This small molecule binds to this protein.
Small molecule (SMILES): CC(=O)N[C@@H]1[C@@H](O)[C@H](O)[C@@H](CO)O[C@H]1O

Sequence of chain 1.C:
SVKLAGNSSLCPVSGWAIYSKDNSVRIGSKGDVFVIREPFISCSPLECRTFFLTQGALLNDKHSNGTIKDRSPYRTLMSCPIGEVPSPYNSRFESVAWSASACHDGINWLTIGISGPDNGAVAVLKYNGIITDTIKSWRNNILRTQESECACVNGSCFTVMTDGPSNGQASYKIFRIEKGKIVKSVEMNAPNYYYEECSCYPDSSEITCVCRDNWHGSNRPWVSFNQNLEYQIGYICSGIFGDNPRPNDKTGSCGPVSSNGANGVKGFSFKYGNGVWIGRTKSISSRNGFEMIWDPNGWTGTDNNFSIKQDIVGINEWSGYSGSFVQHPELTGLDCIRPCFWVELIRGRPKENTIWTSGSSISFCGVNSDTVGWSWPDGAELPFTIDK

Binding-site contacts:
Ligand atom C8 contacts residue ILE355 of chain 1.C at 3.9 Å (hydrophobic).
Ligand atom C1 contacts residue ASN65 of chain 1.C at 1.4 Å.
Ligand atom O7 contacts residue ASN65 of chain 1.C at 3.6 Å (h-bond).
Ligand atom O5 contacts residue ASN65 of chain 1.C at 2.2 Å (h-bond).
Ligand atom C3 contacts residue ASN65 of chain 1.C at 3.7 Å.
Ligand atom C2 contacts residue ASN65 of chain 1.C at 2.4 Å.
Ligand atom N2 contacts residue ASN65 of chain 1.C at 3.0 Å (h-bond).
Ligand atom C7 contacts residue ILE355 of chain 1.C at 4.2 Å (hydrophobic).
Ligand atom N2 contacts residue ILE355 of chain 1.C at 4.3 Å.
Ligand atom O7 contacts residue ILE355 of chain 1.C at 4.5 Å.
Ligand atom C4 contacts residue ASN65 of chain 1.C at 4.0 Å.
Ligand atom C5 contacts residue ASN65 of chain 1.C at 3.5 Å.
Ligand atom C7 contacts residue ASN65 of chain 1.C at 3.5 Å.
Ligand atom C8 contacts residue ILE386 of chain 1.C at 3.6 Å (hydrophobic).